The protein below binds the small molecule below.
Small molecule (SMILES): CC(=O)N[C@@H]1[C@@H](O)[C@H](O)[C@@H](CO)O[C@H]1O

Sequence of chain 1.B:
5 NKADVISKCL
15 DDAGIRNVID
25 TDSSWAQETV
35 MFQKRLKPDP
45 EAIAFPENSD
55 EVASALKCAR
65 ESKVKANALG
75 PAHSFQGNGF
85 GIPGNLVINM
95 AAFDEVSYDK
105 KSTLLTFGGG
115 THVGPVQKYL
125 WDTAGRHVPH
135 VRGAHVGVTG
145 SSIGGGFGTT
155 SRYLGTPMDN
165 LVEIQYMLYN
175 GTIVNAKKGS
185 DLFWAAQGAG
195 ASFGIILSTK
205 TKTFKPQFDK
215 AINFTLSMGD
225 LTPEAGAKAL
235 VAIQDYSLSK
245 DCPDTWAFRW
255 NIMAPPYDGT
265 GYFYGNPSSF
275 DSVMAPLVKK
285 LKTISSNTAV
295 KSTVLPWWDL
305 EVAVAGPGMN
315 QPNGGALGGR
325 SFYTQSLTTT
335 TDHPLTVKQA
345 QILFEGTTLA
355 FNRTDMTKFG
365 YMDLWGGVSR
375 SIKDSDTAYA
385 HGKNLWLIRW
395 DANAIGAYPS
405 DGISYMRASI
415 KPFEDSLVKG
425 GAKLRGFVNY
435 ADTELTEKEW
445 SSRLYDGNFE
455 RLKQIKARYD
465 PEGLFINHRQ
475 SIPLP

Binding-site contacts:
Ligand atom C3 contacts residue ASN356 of chain 1.B at 3.7 Å.
Ligand atom O6 contacts residue ALA354 of chain 1.B at 4.0 Å.
Ligand atom N2 contacts residue ASN356 of chain 1.B at 2.9 Å (h-bond).
Ligand atom C5 contacts residue ASN356 of chain 1.B at 3.6 Å.
Ligand atom C1 contacts residue ALA354 of chain 1.B at 4.4 Å (hydrophobic).
Ligand atom C7 contacts residue ASN356 of chain 1.B at 3.4 Å.
Ligand atom C2 contacts residue ASN356 of chain 1.B at 2.4 Å.
Ligand atom O5 contacts residue ASN356 of chain 1.B at 2.3 Å (h-bond).
Ligand atom O7 contacts residue ASN356 of chain 1.B at 3.4 Å (h-bond).
Ligand atom C1 contacts residue ASN356 of chain 1.B at 1.4 Å.
Ligand atom C4 contacts residue ASN356 of chain 1.B at 4.1 Å.
Ligand atom O5 contacts residue ALA354 of chain 1.B at 4.0 Å.